Sequence of chain 1.B:
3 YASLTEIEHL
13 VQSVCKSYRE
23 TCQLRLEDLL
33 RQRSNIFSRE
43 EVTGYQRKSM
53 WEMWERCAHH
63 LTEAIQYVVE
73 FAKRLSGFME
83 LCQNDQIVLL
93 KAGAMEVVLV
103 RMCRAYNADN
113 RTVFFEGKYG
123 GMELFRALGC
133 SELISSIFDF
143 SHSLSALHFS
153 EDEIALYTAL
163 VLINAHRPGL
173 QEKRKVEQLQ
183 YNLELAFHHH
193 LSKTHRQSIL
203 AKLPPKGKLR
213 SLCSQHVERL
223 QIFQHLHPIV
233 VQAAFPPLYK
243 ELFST

A protein and the small-molecule ligand that binds it are described below.
Small molecule (SMILES): CC(C)C[C@H](NC(=O)[C@H](CC(C)C)NC(=O)[C@H](CC(C)C)NC(=O)[C@H](CCC(N)=O)NC(=O)[C@H](CC(C)C)NC(=O)[C@H](CC(C)C)NC(=O)[C@@H](N)[C@@H](C)O)C(=O)NCC=O

Binding-site contacts:
Ligand atom CB contacts residue VAL71 of chain 1.B at 4.1 Å (hydrophobic).
Ligand atom O contacts residue MET81 of chain 1.B at 3.5 Å.
Ligand atom CD1 contacts residue GLN88 of chain 1.B at 3.8 Å.
Ligand atom CG contacts residue GLU243 of chain 1.B at 3.5 Å.
Ligand atom CB contacts residue GLU243 of chain 1.B at 3.5 Å.
Ligand atom CB contacts residue GLU243 of chain 1.B at 3.3 Å.
Ligand atom C contacts residue LYS75 of chain 1.B at 3.6 Å.
Ligand atom CD2 contacts residue VAL71 of chain 1.B at 3.9 Å (hydrophobic).
Ligand atom CB contacts residue GLN88 of chain 1.B at 4.1 Å.
Ligand atom CG contacts residue LEU92 of chain 1.B at 4.3 Å (hydrophobic).
Ligand atom CA contacts residue ILE89 of chain 1.B at 4.1 Å (hydrophobic).
Ligand atom N contacts residue GLU243 of chain 1.B at 2.8 Å (salt-bridge).
Ligand atom CG2 contacts residue GLU243 of chain 1.B at 4.0 Å.
Ligand atom CA contacts residue GLU243 of chain 1.B at 3.6 Å.
Ligand atom CD1 contacts residue LEU240 of chain 1.B at 3.5 Å (hydrophobic).
Ligand atom CD1 contacts residue GLU243 of chain 1.B at 3.5 Å.
Ligand atom CG contacts residue LEU244 of chain 1.B at 4.2 Å (hydrophobic).
Ligand atom CD1 contacts residue LEU92 of chain 1.B at 4.0 Å (hydrophobic).
Ligand atom OG1 contacts residue GLU243 of chain 1.B at 3.7 Å.
Ligand atom C contacts residue GLU243 of chain 1.B at 3.7 Å.
Ligand atom N contacts residue LYS75 of chain 1.B at 4.2 Å.
Ligand atom CD2 contacts residue PHE80 of chain 1.B at 3.8 Å (hydrophobic).
Ligand atom CD1 contacts residue LEU244 of chain 1.B at 3.9 Å (hydrophobic).
Ligand atom CD1 contacts residue LYS93 of chain 1.B at 4.1 Å.
Ligand atom CD1 contacts residue PRO239 of chain 1.B at 3.4 Å (hydrophobic).
Ligand atom CG contacts residue GLN88 of chain 1.B at 4.1 Å.
Ligand atom N contacts residue ILE89 of chain 1.B at 3.6 Å.
Ligand atom C contacts residue ILE89 of chain 1.B at 4.0 Å (hydrophobic).
Ligand atom O contacts residue LYS75 of chain 1.B at 2.9 Å (salt-bridge).
Ligand atom CD1 contacts residue ILE89 of chain 1.B at 3.9 Å (hydrophobic).
Ligand atom C contacts residue GLU243 of chain 1.B at 3.7 Å.
Ligand atom N contacts residue LYS75 of chain 1.B at 4.3 Å.
Ligand atom CD2 contacts residue LYS75 of chain 1.B at 3.6 Å.
Ligand atom CD2 contacts residue MET81 of chain 1.B at 4.0 Å (hydrophobic).
Ligand atom CG contacts residue ILE89 of chain 1.B at 3.7 Å (hydrophobic).
Ligand atom CD2 contacts residue LEU92 of chain 1.B at 3.9 Å (hydrophobic).
Ligand atom CB contacts residue ILE89 of chain 1.B at 3.6 Å (hydrophobic).
Ligand atom CD2 contacts residue GLN88 of chain 1.B at 3.8 Å.
Ligand atom CA contacts residue LYS75 of chain 1.B at 3.8 Å.
Ligand atom CA contacts residue GLU243 of chain 1.B at 3.7 Å.